Binding-site contacts:
Ligand atom F2 contacts residue SER174 of chain 4.A at 3.7 Å.
Ligand atom C2A contacts residue LEU226 of chain 4.A at 3.8 Å (hydrophobic).
Ligand atom CM4 contacts residue PRO173 of chain 4.A at 3.7 Å (hydrophobic).
Ligand atom CM4 contacts residue ALA149 of chain 4.A at 3.6 Å (hydrophobic).
Ligand atom C3A contacts residue LEU186 of chain 4.A at 3.8 Å (hydrophobic).
Ligand atom C4 contacts residue THR101 of chain 4.A at 3.8 Å.
Ligand atom O1B contacts residue LEU99 of chain 4.A at 3.6 Å.
Ligand atom CM6 contacts residue ILE123 of chain 4.A at 3.8 Å (hydrophobic).
Ligand atom CM2 contacts residue LEU99 of chain 4.A at 3.3 Å (hydrophobic).
Ligand atom N1A contacts residue LEU226 of chain 4.A at 3.6 Å.
Ligand atom O1A contacts residue LEU226 of chain 4.A at 3.6 Å.
Ligand atom C6B contacts residue ILE123 of chain 4.A at 3.8 Å (hydrophobic).
Ligand atom C3C contacts residue THR121 of chain 4.A at 3.7 Å.
Ligand atom C3A contacts residue LEU226 of chain 4.A at 3.8 Å (hydrophobic).
Ligand atom F2 contacts residue VAL175 of chain 4.A at 3.2 Å.
Ligand atom C2B contacts residue ILE188 of chain 4.A at 3.7 Å (hydrophobic).
Ligand atom O1A contacts residue LEU186 of chain 4.A at 3.7 Å.
Ligand atom N3A contacts residue TYR151 of chain 4.A at 3.6 Å.
Ligand atom F3 contacts residue SER174 of chain 4.A at 3.8 Å.
Ligand atom F3 contacts residue TYR151 of chain 4.A at 2.9 Å.
Ligand atom C3 contacts residue THR101 of chain 4.A at 3.8 Å.
Ligand atom F1 contacts residue LEU186 of chain 4.A at 3.1 Å.
Ligand atom C2B contacts residue LEU99 of chain 4.A at 3.4 Å (hydrophobic).
Ligand atom CM3 contacts residue THR101 of chain 4.A at 3.8 Å.
Ligand atom CM4 contacts residue LEU186 of chain 4.A at 3.8 Å (hydrophobic).
Ligand atom F3 contacts residue ALA149 of chain 4.A at 3.6 Å.
Ligand atom C1B contacts residue LEU99 of chain 4.A at 3.6 Å (hydrophobic).
Ligand atom C3B contacts residue ILE188 of chain 4.A at 3.5 Å (hydrophobic).
Ligand atom F3 contacts residue MET150 of chain 4.A at 3.8 Å.
Ligand atom N2 contacts residue PHE119 of chain 4.A at 3.5 Å.
Ligand atom F3 contacts residue PRO173 of chain 4.A at 2.6 Å.
Ligand atom CM2 contacts residue MET191 of chain 4.A at 3.4 Å (hydrophobic).
Ligand atom CM2 contacts residue ILE188 of chain 4.A at 3.6 Å (hydrophobic).
Ligand atom O1 contacts residue PHE119 of chain 4.A at 3.5 Å.
Ligand atom C6B contacts residue LEU99 of chain 4.A at 3.9 Å (hydrophobic).
Ligand atom C5B contacts residue ILE123 of chain 4.A at 3.7 Å (hydrophobic).
Ligand atom F2 contacts residue ALA149 of chain 4.A at 2.5 Å.
Ligand atom N2 contacts residue TYR197 of chain 4.A at 3.4 Å.
Ligand atom CM6 contacts residue TRP97 of chain 4.A at 3.6 Å (hydrophobic).
Ligand atom O1 contacts residue TYR197 of chain 4.A at 3.3 Å.

Sequence of chain 4.A:
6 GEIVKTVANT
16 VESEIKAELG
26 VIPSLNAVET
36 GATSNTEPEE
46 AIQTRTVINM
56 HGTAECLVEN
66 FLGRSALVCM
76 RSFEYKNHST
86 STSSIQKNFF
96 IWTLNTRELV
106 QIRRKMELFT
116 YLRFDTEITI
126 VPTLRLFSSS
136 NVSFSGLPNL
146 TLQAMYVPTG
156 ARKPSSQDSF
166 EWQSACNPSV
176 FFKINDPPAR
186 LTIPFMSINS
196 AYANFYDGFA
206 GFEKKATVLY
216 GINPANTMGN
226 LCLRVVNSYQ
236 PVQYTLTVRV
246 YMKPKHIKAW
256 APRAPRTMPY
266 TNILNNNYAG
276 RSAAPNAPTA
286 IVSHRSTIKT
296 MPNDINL

Sequence of chain 5.C:
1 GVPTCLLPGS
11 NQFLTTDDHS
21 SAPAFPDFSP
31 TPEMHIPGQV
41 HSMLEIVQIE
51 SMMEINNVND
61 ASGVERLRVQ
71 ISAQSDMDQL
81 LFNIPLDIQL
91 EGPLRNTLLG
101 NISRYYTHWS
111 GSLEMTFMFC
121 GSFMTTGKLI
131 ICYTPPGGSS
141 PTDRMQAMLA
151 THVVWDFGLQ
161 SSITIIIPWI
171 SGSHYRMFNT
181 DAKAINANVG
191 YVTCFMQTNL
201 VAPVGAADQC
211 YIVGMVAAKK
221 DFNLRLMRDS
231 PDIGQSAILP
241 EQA

This protein binds this small molecule.
Small molecule (SMILES): Cc1cc(CCCOc2c(C)cc(-c3noc(C(F)(F)F)n3)cc2C)on1

Sequence of chain 4.C:
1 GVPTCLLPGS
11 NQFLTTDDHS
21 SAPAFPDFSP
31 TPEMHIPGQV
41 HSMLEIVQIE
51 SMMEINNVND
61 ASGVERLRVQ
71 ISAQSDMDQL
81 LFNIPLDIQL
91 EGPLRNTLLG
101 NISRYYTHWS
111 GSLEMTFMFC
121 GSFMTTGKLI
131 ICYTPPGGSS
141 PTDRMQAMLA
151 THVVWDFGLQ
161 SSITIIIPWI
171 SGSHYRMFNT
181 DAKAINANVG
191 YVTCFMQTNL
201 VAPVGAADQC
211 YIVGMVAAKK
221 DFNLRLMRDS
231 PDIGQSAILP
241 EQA